A protein and the small-molecule ligand that binds it are described below.
Small molecule (SMILES): O=C(O)C1(O)C[C@@H](O)C(O)[C@H](O)C1

Sequence of chain 2.A:
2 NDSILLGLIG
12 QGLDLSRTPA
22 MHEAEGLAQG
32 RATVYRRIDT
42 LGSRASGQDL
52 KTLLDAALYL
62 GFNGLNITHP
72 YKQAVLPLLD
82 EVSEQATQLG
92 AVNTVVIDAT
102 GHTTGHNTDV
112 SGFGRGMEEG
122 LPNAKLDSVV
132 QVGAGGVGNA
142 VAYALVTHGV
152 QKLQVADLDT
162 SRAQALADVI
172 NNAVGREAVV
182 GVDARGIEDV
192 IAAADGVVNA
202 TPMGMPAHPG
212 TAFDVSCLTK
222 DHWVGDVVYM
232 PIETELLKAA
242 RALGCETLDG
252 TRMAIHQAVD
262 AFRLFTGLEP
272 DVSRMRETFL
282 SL

Binding-site contacts:
Ligand atom C4 contacts residue GLN258 of chain 2.A at 3.7 Å.
Ligand atom O5 contacts residue THR19 of chain 2.A at 4.3 Å.
Ligand atom C5 contacts residue ASN94 of chain 2.A at 4.2 Å.
Ligand atom O2 contacts residue ASP110 of chain 2.A at 4.5 Å.
Ligand atom C5 contacts residue LEU9 of chain 2.A at 4.3 Å (hydrophobic).
Ligand atom C3 contacts residue ASP110 of chain 2.A at 3.9 Å.
Ligand atom O1 contacts residue LEU9 of chain 2.A at 3.9 Å.
Ligand atom C6 contacts residue THR19 of chain 2.A at 3.5 Å.
Ligand atom C3 contacts residue LYS73 of chain 2.A at 3.9 Å.
Ligand atom C1 contacts residue THR19 of chain 2.A at 4.1 Å.
Ligand atom O4 contacts residue GLN258 of chain 2.A at 2.9 Å (h-bond).
Ligand atom O3 contacts residue ASP110 of chain 2.A at 2.7 Å (salt-bridge).
Ligand atom C5 contacts residue GLN258 of chain 2.A at 3.7 Å.
Ligand atom C3 contacts residue THR69 of chain 2.A at 4.2 Å.
Ligand atom C4 contacts residue LYS73 of chain 2.A at 4.2 Å.
Ligand atom O3 contacts residue ILE68 of chain 2.A at 4.4 Å.
Ligand atom O3 contacts residue ASN94 of chain 2.A at 2.8 Å (h-bond).
Ligand atom O6 contacts residue GLN258 of chain 2.A at 4.2 Å.
Ligand atom O2 contacts residue LYS73 of chain 2.A at 3.0 Å (salt-bridge).
Ligand atom C4 contacts residue ASN94 of chain 2.A at 3.8 Å.
Ligand atom C2 contacts residue THR69 of chain 2.A at 4.5 Å.
Ligand atom O6 contacts residue SER17 of chain 2.A at 3.1 Å (h-bond).
Ligand atom C5 contacts residue ASN67 of chain 2.A at 4.3 Å.
Ligand atom C7 contacts residue SER17 of chain 2.A at 3.2 Å.
Ligand atom O4 contacts residue ASN94 of chain 2.A at 3.6 Å (h-bond).
Ligand atom O5 contacts residue SER17 of chain 2.A at 2.7 Å (h-bond).
Ligand atom O3 contacts residue LYS73 of chain 2.A at 3.3 Å (salt-bridge).
Ligand atom C6 contacts residue LEU9 of chain 2.A at 4.1 Å (hydrophobic).
Ligand atom O1 contacts residue THR69 of chain 2.A at 3.1 Å (h-bond).
Ligand atom C5 contacts residue ILE68 of chain 2.A at 4.5 Å (hydrophobic).
Ligand atom O4 contacts residue ASN67 of chain 2.A at 3.3 Å.
Ligand atom O3 contacts residue GLN258 of chain 2.A at 4.1 Å.
Ligand atom O6 contacts residue THR19 of chain 2.A at 2.6 Å (h-bond).
Ligand atom O2 contacts residue THR69 of chain 2.A at 2.9 Å (h-bond).
Ligand atom C7 contacts residue THR19 of chain 2.A at 3.5 Å.
Ligand atom O5 contacts residue LEU9 of chain 2.A at 3.8 Å.
Ligand atom C7 contacts residue LEU9 of chain 2.A at 4.3 Å (hydrophobic).
Ligand atom C4 contacts residue ASP110 of chain 2.A at 3.5 Å.
Ligand atom C1 contacts residue THR69 of chain 2.A at 4.3 Å.
Ligand atom C6 contacts residue GLN258 of chain 2.A at 4.0 Å.